Binding-site contacts:
Ligand atom C1 contacts residue ASN19 of chain 1.F at 1.4 Å.
Ligand atom C3 contacts residue ASN19 of chain 1.F at 3.8 Å.
Ligand atom C8 contacts residue PHE68 of chain 1.F at 3.8 Å (hydrophobic).
Ligand atom O7 contacts residue ASN19 of chain 1.F at 3.0 Å (h-bond).
Ligand atom O5 contacts residue ASN19 of chain 1.F at 2.4 Å (h-bond).
Ligand atom C2 contacts residue ASN19 of chain 1.F at 2.5 Å.
Ligand atom C5 contacts residue ASN19 of chain 1.F at 3.6 Å.
Ligand atom N2 contacts residue ASN19 of chain 1.F at 2.9 Å (h-bond).
Ligand atom O7 contacts residue THR70 of chain 1.F at 4.1 Å.
Ligand atom C7 contacts residue ASN19 of chain 1.F at 3.1 Å.
Ligand atom C4 contacts residue ASN19 of chain 1.F at 4.2 Å.
Ligand atom C8 contacts residue ASN19 of chain 1.F at 4.4 Å.

A protein and the small-molecule ligand that binds it are described below.
Small molecule (SMILES): CC(=O)N[C@@H]1[C@@H](O)[C@H](O)[C@@H](CO)O[C@H]1O

Sequence of chain 1.F:
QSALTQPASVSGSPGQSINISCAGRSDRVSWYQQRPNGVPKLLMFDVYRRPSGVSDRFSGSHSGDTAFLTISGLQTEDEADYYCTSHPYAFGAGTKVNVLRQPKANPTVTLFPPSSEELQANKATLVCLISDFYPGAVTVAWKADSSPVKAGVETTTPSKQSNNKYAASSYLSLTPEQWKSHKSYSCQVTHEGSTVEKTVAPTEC